Binding-site contacts:
Ligand atom N2 contacts residue ARG39 of chain 1.I at 3.4 Å.
Ligand atom O2' contacts residue SER48 of chain 1.I at 3.4 Å.
Ligand atom N2 contacts residue C2E1 of chain 1.Z at 3.0 Å (h-bond).
Ligand atom N3 contacts residue C2E1 of chain 1.Z at 3.5 Å (h-bond).
Ligand atom N21 contacts residue ASP53 of chain 1.G at 3.0 Å (salt-bridge).
Ligand atom C2 contacts residue C2E1 of chain 1.Y at 3.5 Å.
Ligand atom O21 contacts residue LYS9 of chain 1.I at 3.2 Å (salt-bridge).
Ligand atom O21 contacts residue C2E1 of chain 1.DA at 3.5 Å (h-bond).
Ligand atom O6 contacts residue ARG50 of chain 1.I at 2.5 Å (salt-bridge).
Ligand atom O61 contacts residue ASP53 of chain 1.G at 3.4 Å (salt-bridge).
Ligand atom C81 contacts residue ARG39 of chain 1.G at 3.4 Å.
Ligand atom N1 contacts residue C2E1 of chain 1.Y at 3.0 Å (h-bond).
Ligand atom N2 contacts residue C2E1 of chain 1.Y at 3.0 Å (h-bond).
Ligand atom C5' contacts residue ILE49 of chain 1.I at 3.5 Å (hydrophobic).
Ligand atom N71 contacts residue C2E1 of chain 1.Y at 3.2 Å.
Ligand atom N11 contacts residue ASP53 of chain 1.G at 2.8 Å (salt-bridge).
Ligand atom N71 contacts residue ARG39 of chain 1.G at 2.9 Å (salt-bridge).
Ligand atom O1P contacts residue ARG50 of chain 1.G at 3.1 Å (salt-bridge).
Ligand atom C4 contacts residue ARG39 of chain 1.I at 3.4 Å.
Ligand atom O61 contacts residue ARG39 of chain 1.G at 3.0 Å (salt-bridge).
Ligand atom O2P contacts residue ARG50 of chain 1.I at 3.5 Å.
Ligand atom C6 contacts residue C2E1 of chain 1.Y at 3.3 Å.
Ligand atom O3' contacts residue LYS9 of chain 1.I at 3.1 Å (salt-bridge).
Ligand atom N7 contacts residue ARG50 of chain 1.I at 2.8 Å (salt-bridge).
Ligand atom O11 contacts residue C2E1 of chain 1.DA at 2.9 Å (h-bond).
Ligand atom C5 contacts residue C2E1 of chain 1.Y at 3.3 Å.
Ligand atom O2' contacts residue C2E1 of chain 1.Z at 3.0 Å (h-bond).
Ligand atom O2' contacts residue C2E1 of chain 1.DA at 2.9 Å (h-bond).
Ligand atom N7 contacts residue C2E1 of chain 1.Y at 3.3 Å (h-bond).
Ligand atom C8 contacts residue C2E1 of chain 1.Y at 3.1 Å.
Ligand atom C81 contacts residue C2E1 of chain 1.Y at 3.2 Å.
Ligand atom C2 contacts residue ARG39 of chain 1.I at 3.4 Å.
Ligand atom O21 contacts residue ARG39 of chain 1.G at 3.5 Å.
Ligand atom N3 contacts residue ARG39 of chain 1.I at 3.2 Å (salt-bridge).
Ligand atom O6 contacts residue C2E1 of chain 1.Y at 3.1 Å.
Ligand atom C8 contacts residue ARG50 of chain 1.I at 3.3 Å.
Ligand atom O11 contacts residue ARG39 of chain 1.G at 3.4 Å.
Ligand atom O2P contacts residue GLN51 of chain 1.I at 3.1 Å (h-bond).
Ligand atom O11 contacts residue C2E1 of chain 1.Y at 3.0 Å (h-bond).
Ligand atom O4' contacts residue SER48 of chain 1.I at 3.4 Å (h-bond).

Sequence of chain 1.G:
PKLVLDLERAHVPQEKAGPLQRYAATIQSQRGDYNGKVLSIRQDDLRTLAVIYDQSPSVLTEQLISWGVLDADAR

This small molecule binds to this protein.
Small molecule (SMILES): Nc1nc2c(ncn2[C@@H]2O[C@@H]3CO[P](=O)(O)O[C@H]4[C@@H](O)[C@H](n5cnc6c(=O)[nH]c(N)nc65)O[C@@H]4CO[P](=O)(O)O[C@H]3[C@H]2O)c(=O)[nH]1

Sequence of chain 1.I:
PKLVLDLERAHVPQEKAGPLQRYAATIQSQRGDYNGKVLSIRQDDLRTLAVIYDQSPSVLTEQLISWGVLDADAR